Binding-site contacts:
Ligand atom S1 contacts residue GLY121 of chain 1.B at 3.7 Å.
Ligand atom C4 contacts residue LEU118 of chain 1.B at 3.4 Å (hydrophobic).
Ligand atom N1 contacts residue LEU118 of chain 1.B at 2.8 Å (h-bond).
Ligand atom C7 contacts residue ALA66 of chain 1.B at 3.6 Å (hydrophobic).
Ligand atom C2 contacts residue GLY121 of chain 1.B at 3.5 Å.
Ligand atom C10 contacts residue VAL49 of chain 1.B at 3.8 Å (hydrophobic).
Ligand atom N5 contacts residue GLY121 of chain 1.B at 3.6 Å.
Ligand atom C3 contacts residue TYR117 of chain 1.B at 3.6 Å (hydrophobic).
Ligand atom C5 contacts residue LEU118 of chain 1.B at 3.7 Å (hydrophobic).
Ligand atom N1 contacts residue TYR117 of chain 1.B at 3.5 Å.
Ligand atom C8 contacts residue ALA66 of chain 1.B at 3.8 Å (hydrophobic).
Ligand atom C3 contacts residue GLY121 of chain 1.B at 3.4 Å.
Ligand atom N1 contacts residue LEU41 of chain 1.B at 3.8 Å.
Ligand atom N2 contacts residue GLU116 of chain 1.B at 3.9 Å.
Ligand atom C6 contacts residue GLU116 of chain 1.B at 3.3 Å.
Ligand atom C14 contacts residue ASN167 of chain 1.B at 3.6 Å.
Ligand atom C4 contacts residue TYR117 of chain 1.B at 3.8 Å (hydrophobic).
Ligand atom C5 contacts residue LEU41 of chain 1.B at 3.7 Å (hydrophobic).
Ligand atom C8 contacts residue LEU169 of chain 1.B at 3.7 Å (hydrophobic).
Ligand atom C3 contacts residue LEU118 of chain 1.B at 3.3 Å (hydrophobic).
Ligand atom C6 contacts residue ALA66 of chain 1.B at 3.4 Å (hydrophobic).
Ligand atom N2 contacts residue TYR117 of chain 1.B at 3.7 Å.
Ligand atom C13 contacts residue LEU169 of chain 1.B at 3.6 Å (hydrophobic).
Ligand atom N4 contacts residue LEU169 of chain 1.B at 3.6 Å.
Ligand atom N3 contacts residue VAL49 of chain 1.B at 3.8 Å.
Ligand atom C4 contacts residue LEU41 of chain 1.B at 3.9 Å (hydrophobic).
Ligand atom C10 contacts residue GLY179 of chain 1.B at 3.9 Å.
Ligand atom C8 contacts residue MET115 of chain 1.B at 3.7 Å (hydrophobic).
Ligand atom C9 contacts residue LEU169 of chain 1.B at 3.7 Å (hydrophobic).
Ligand atom C4 contacts residue GLY121 of chain 1.B at 3.5 Å.
Ligand atom N4 contacts residue LEU41 of chain 1.B at 3.7 Å.
Ligand atom N2 contacts residue LEU118 of chain 1.B at 3.0 Å (h-bond).
Ligand atom C13 contacts residue ARG166 of chain 1.B at 3.4 Å.
Ligand atom C14 contacts residue ARG166 of chain 1.B at 3.9 Å.
Ligand atom C14 contacts residue GLY179 of chain 1.B at 3.6 Å.
Ligand atom O1 contacts residue VAL49 of chain 1.B at 3.3 Å.
Ligand atom C6 contacts residue LEU169 of chain 1.B at 3.7 Å (hydrophobic).
Ligand atom C6 contacts residue LEU118 of chain 1.B at 3.8 Å (hydrophobic).
Ligand atom C7 contacts residue LEU169 of chain 1.B at 3.4 Å (hydrophobic).
Ligand atom C14 contacts residue ASP180 of chain 1.B at 3.5 Å.

This small molecule binds to this protein.
Small molecule (SMILES): Cc1cc(Nc2ncc(C)c(N3CC(O)(C4CC4)C3)n2)sn1

Sequence of chain 1.B:
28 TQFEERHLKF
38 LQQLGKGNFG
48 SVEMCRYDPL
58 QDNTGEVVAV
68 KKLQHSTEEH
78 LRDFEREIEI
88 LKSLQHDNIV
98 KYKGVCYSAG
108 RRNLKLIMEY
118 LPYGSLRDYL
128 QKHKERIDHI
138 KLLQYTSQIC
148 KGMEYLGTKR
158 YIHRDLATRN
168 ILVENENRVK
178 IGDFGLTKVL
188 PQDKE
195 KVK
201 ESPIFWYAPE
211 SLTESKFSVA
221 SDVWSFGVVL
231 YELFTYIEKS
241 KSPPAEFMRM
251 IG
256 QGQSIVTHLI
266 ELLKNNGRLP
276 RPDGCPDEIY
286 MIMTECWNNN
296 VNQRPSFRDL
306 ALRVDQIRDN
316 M